A small-molecule ligand and the protein it binds are described below.
Small molecule (SMILES): COc1ccc(Cc2cc(-c3sc(C)nc3C)[nH]n2)cc1

Sequence of chain 1.D:
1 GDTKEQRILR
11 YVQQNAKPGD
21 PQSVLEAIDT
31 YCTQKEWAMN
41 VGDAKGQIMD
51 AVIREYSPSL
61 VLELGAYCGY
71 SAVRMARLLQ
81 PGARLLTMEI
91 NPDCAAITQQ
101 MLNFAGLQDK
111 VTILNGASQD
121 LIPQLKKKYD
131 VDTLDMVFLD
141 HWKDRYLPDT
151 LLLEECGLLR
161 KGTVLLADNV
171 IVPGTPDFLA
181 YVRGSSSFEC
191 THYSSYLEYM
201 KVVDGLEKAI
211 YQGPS

Binding-site contacts:
Ligand atom N03 contacts residue SER118 of chain 1.D at 3.0 Å (h-bond).
Ligand atom C02 contacts residue ILE90 of chain 1.D at 3.6 Å (hydrophobic).
Ligand atom N06 contacts residue ILE90 of chain 1.D at 3.2 Å (h-bond).
Ligand atom C14 contacts residue GLY116 of chain 1.D at 3.8 Å.
Ligand atom S05 contacts residue ILE90 of chain 1.D at 3.8 Å.
Ligand atom N08 contacts residue GLY65 of chain 1.D at 3.7 Å.
Ligand atom C19 contacts residue TRP142 of chain 1.D at 4.0 Å (hydrophobic).
Ligand atom C09 contacts residue SER118 of chain 1.D at 3.7 Å.
Ligand atom C01 contacts residue ILE90 of chain 1.D at 3.6 Å (hydrophobic).
Ligand atom C02 contacts residue HIS141 of chain 1.D at 3.8 Å.
Ligand atom N06 contacts residue GLU89 of chain 1.D at 3.4 Å (salt-bridge).
Ligand atom C16 contacts residue TRP142 of chain 1.D at 4.0 Å (hydrophobic).
Ligand atom C04 contacts residue SER118 of chain 1.D at 3.9 Å.
Ligand atom C01 contacts residue HIS141 of chain 1.D at 3.8 Å.
Ligand atom C19 contacts residue SER118 of chain 1.D at 3.4 Å.
Ligand atom N08 contacts residue GLU89 of chain 1.D at 2.8 Å (salt-bridge).
Ligand atom C07 contacts residue TRP142 of chain 1.D at 3.7 Å (hydrophobic).
Ligand atom C14 contacts residue MET88 of chain 1.D at 3.6 Å (hydrophobic).
Ligand atom C18 contacts residue TRP142 of chain 1.D at 3.8 Å (hydrophobic).
Ligand atom N08 contacts residue ILE90 of chain 1.D at 4.0 Å.
Ligand atom C19 contacts residue GLN119 of chain 1.D at 3.2 Å.
Ligand atom C15 contacts residue HIS141 of chain 1.D at 3.8 Å.
Ligand atom C17 contacts residue TRP142 of chain 1.D at 3.8 Å (hydrophobic).
Ligand atom C18 contacts residue HIS141 of chain 1.D at 3.9 Å.
Ligand atom C19 contacts residue ILE90 of chain 1.D at 4.1 Å (hydrophobic).
Ligand atom C10 contacts residue GLU89 of chain 1.D at 4.0 Å.
Ligand atom C14 contacts residue SER118 of chain 1.D at 4.1 Å.
Ligand atom C14 contacts residue ILE90 of chain 1.D at 3.9 Å (hydrophobic).
Ligand atom N03 contacts residue ALA117 of chain 1.D at 3.7 Å.
Ligand atom C15 contacts residue ASP140 of chain 1.D at 4.1 Å.
Ligand atom C15 contacts residue TRP142 of chain 1.D at 4.0 Å (hydrophobic).
Ligand atom C19 contacts residue ALA117 of chain 1.D at 4.0 Å (hydrophobic).
Ligand atom N06 contacts residue GLY65 of chain 1.D at 3.9 Å.
Ligand atom C07 contacts residue HIS141 of chain 1.D at 3.6 Å.
Ligand atom C14 contacts residue GLU89 of chain 1.D at 4.0 Å.
Ligand atom C13 contacts residue TRP142 of chain 1.D at 3.7 Å (hydrophobic).
Ligand atom C10 contacts residue GLY65 of chain 1.D at 4.1 Å.
Ligand atom C04 contacts residue ILE90 of chain 1.D at 3.8 Å (hydrophobic).
Ligand atom S05 contacts residue TRP142 of chain 1.D at 3.3 Å.
Ligand atom C09 contacts residue ILE90 of chain 1.D at 3.8 Å (hydrophobic).